The protein below binds the small molecule below.
Small molecule (SMILES): CNc1nc2c(c(N3CC(=O)Nc4cc(OC)ccc43)n1)CCC2

Sequence of chain 1.A:
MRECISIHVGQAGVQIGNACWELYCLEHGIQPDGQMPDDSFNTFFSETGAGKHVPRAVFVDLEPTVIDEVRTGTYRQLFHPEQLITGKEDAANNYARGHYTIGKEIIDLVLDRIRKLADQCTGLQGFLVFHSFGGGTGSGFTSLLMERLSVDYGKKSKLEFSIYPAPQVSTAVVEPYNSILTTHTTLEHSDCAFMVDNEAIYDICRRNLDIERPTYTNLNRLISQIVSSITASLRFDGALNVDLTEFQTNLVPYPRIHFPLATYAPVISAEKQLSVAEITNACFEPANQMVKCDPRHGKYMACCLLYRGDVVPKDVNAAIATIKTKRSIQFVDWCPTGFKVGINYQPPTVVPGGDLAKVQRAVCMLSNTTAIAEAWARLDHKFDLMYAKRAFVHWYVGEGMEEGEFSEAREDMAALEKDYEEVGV

Sequence of chain 1.B:
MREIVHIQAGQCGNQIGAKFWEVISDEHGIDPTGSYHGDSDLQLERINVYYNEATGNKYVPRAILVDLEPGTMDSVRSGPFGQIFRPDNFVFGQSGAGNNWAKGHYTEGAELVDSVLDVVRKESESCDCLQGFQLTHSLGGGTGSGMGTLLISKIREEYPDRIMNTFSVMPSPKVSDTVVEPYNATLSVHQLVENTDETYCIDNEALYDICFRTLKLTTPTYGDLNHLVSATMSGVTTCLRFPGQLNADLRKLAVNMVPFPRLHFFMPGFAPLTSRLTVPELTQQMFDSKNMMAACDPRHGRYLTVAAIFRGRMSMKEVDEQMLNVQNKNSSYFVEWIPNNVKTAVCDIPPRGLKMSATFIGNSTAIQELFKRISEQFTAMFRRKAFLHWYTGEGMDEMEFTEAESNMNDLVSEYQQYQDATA

Binding-site contacts:
Ligand atom C23 contacts residue ASN256 of chain 1.B at 3.7 Å.
Ligand atom C07 contacts residue CYS239 of chain 1.B at 3.9 Å (hydrophobic).
Ligand atom C23 contacts residue THR179 of chain 1.A at 3.3 Å.
Ligand atom C09 contacts residue ALA248 of chain 1.B at 3.6 Å (hydrophobic).
Ligand atom N10 contacts residue CYS239 of chain 1.B at 3.6 Å.
Ligand atom C09 contacts residue LEU253 of chain 1.B at 3.8 Å (hydrophobic).
Ligand atom C22 contacts residue LYS350 of chain 1.B at 3.5 Å.
Ligand atom N24 contacts residue THR179 of chain 1.A at 2.8 Å (h-bond).
Ligand atom C19 contacts residue LYS350 of chain 1.B at 3.4 Å.
Ligand atom C15 contacts residue ALA315 of chain 1.B at 3.6 Å (hydrophobic).
Ligand atom O20 contacts residue LYS350 of chain 1.B at 3.1 Å.
Ligand atom O01 contacts residue LYS252 of chain 1.B at 3.6 Å.
Ligand atom C07 contacts residue ALA248 of chain 1.B at 3.7 Å (hydrophobic).
Ligand atom C17 contacts residue MET257 of chain 1.B at 3.6 Å (hydrophobic).
Ligand atom C15 contacts residue ILE316 of chain 1.B at 3.6 Å (hydrophobic).
Ligand atom N06 contacts residue LEU253 of chain 1.B at 3.6 Å.
Ligand atom C21 contacts residue ASN256 of chain 1.B at 3.7 Å.
Ligand atom C19 contacts residue ASN256 of chain 1.B at 3.4 Å.
Ligand atom O01 contacts residue LEU246 of chain 1.B at 3.3 Å.
Ligand atom N08 contacts residue ALA248 of chain 1.B at 3.6 Å.
Ligand atom C15 contacts residue ALA352 of chain 1.B at 3.8 Å (hydrophobic).
Ligand atom C13 contacts residue LYS350 of chain 1.B at 3.8 Å.
Ligand atom O20 contacts residue ASN256 of chain 1.B at 3.9 Å.
Ligand atom C13 contacts residue LEU246 of chain 1.B at 3.6 Å (hydrophobic).
Ligand atom C14 contacts residue ALA352 of chain 1.B at 3.7 Å (hydrophobic).
Ligand atom N06 contacts residue ALA248 of chain 1.B at 3.6 Å.
Ligand atom C21 contacts residue ASN348 of chain 1.B at 3.4 Å.
Ligand atom C05 contacts residue LEU246 of chain 1.B at 3.7 Å (hydrophobic).
Ligand atom C22 contacts residue THR179 of chain 1.A at 3.0 Å.
Ligand atom N08 contacts residue VAL236 of chain 1.B at 3.7 Å.
Ligand atom C14 contacts residue LYS350 of chain 1.B at 3.3 Å.
Ligand atom C09 contacts residue LEU240 of chain 1.B at 3.4 Å (hydrophobic).
Ligand atom C17 contacts residue ALA314 of chain 1.B at 3.9 Å (hydrophobic).
Ligand atom C18 contacts residue MET257 of chain 1.B at 3.5 Å (hydrophobic).
Ligand atom C03 contacts residue LEU253 of chain 1.B at 3.9 Å (hydrophobic).
Ligand atom C12 contacts residue LEU246 of chain 1.B at 3.5 Å (hydrophobic).
Ligand atom C14 contacts residue ALA315 of chain 1.B at 3.6 Å (hydrophobic).
Ligand atom C02 contacts residue LEU246 of chain 1.B at 3.5 Å (hydrophobic).
Ligand atom C13 contacts residue ALA314 of chain 1.B at 3.7 Å (hydrophobic).
Ligand atom C22 contacts residue ASN256 of chain 1.B at 3.3 Å.